A protein and the small-molecule ligand that binds it are described below.
Small molecule (SMILES): CCC(=O)N[C@@H](CO)C(=O)N[C@@H](CC(N)=O)C(=O)N[C@@H](CCC(=O)O)C(=O)N[C@@H](CC(N)=O)C(=O)N[C@@H](CCSC)C(=O)N[C@@H](CCC(=O)O)C(=O)N[C@H](C(=O)N[C@@H](CCSC)C(=O)O)[C@@H](C)O

Sequence of chain 1.E:
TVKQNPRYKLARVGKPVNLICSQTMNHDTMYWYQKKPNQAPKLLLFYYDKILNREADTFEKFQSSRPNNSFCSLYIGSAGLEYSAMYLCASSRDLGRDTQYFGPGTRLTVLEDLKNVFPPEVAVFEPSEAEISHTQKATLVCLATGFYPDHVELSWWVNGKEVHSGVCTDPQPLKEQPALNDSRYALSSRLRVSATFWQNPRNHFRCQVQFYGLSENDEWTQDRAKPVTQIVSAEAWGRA

Sequence of chain 1.A:
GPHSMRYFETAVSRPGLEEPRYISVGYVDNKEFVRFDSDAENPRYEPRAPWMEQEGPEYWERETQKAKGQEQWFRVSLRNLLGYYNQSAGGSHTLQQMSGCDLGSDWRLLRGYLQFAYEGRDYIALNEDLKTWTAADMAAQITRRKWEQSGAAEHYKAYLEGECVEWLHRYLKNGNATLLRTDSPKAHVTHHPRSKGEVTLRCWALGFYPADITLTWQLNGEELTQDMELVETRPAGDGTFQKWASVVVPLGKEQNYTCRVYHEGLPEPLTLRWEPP

Binding-site contacts:
Ligand atom C contacts residue TRP73 of chain 1.A at 3.4 Å (hydrophobic).
Ligand atom OE1 contacts residue LYS146 of chain 1.A at 3.1 Å (salt-bridge).
Ligand atom CB contacts residue GLN70 of chain 1.A at 3.4 Å.
Ligand atom N contacts residue TYR156 of chain 1.A at 3.4 Å (h-bond).
Ligand atom CB contacts residue TYR156 of chain 1.A at 3.4 Å (hydrophobic).
Ligand atom ND2 contacts residue GLN97 of chain 1.A at 2.8 Å (h-bond).
Ligand atom ND2 contacts residue TYR156 of chain 1.A at 3.4 Å.
Ligand atom CG contacts residue LEU54 of chain 1.E at 3.3 Å (hydrophobic).
Ligand atom O contacts residue TRP147 of chain 1.A at 2.9 Å (h-bond).
Ligand atom OE1 contacts residue SER150 of chain 1.A at 2.7 Å (h-bond).
Ligand atom ND2 contacts residue GLN70 of chain 1.A at 3.1 Å (h-bond).
Ligand atom CA contacts residue LEU54 of chain 1.E at 3.3 Å (hydrophobic).
Ligand atom C contacts residue TYR84 of chain 1.A at 3.4 Å (hydrophobic).
Ligand atom OG1 contacts residue ASN55 of chain 1.E at 2.7 Å (h-bond).
Ligand atom OE1 contacts residue ARG56 of chain 1.E at 3.4 Å (salt-bridge).
Ligand atom OG contacts residue GLU63 of chain 1.A at 2.8 Å (salt-bridge).
Ligand atom O contacts residue TYR159 of chain 1.A at 2.7 Å (h-bond).
Ligand atom N contacts residue GLN70 of chain 1.A at 2.9 Å (h-bond).
Ligand atom O contacts residue GLN70 of chain 1.A at 2.9 Å (h-bond).
Ligand atom O contacts residue TRP73 of chain 1.A at 3.2 Å (h-bond).
Ligand atom CG contacts residue GLN70 of chain 1.A at 3.4 Å.
Ligand atom N contacts residue TYR7 of chain 1.A at 3.4 Å (h-bond).
Ligand atom OG1 contacts residue LEU54 of chain 1.E at 3.3 Å (h-bond).
Ligand atom OE2 contacts residue LYS52 of chain 1.E at 3.3 Å (salt-bridge).
Ligand atom OXT contacts residue THR143 of chain 1.A at 3.0 Å (h-bond).
Ligand atom O contacts residue TRP147 of chain 1.A at 3.1 Å (h-bond).
Ligand atom O contacts residue TRP73 of chain 1.A at 3.1 Å (h-bond).
Ligand atom O contacts residue ASN80 of chain 1.A at 3.4 Å (h-bond).
Ligand atom OD1 contacts residue GLN97 of chain 1.A at 3.3 Å (h-bond).
Ligand atom O contacts residue LYS66 of chain 1.A at 2.9 Å (salt-bridge).
Ligand atom OD1 contacts residue TYR159 of chain 1.A at 3.3 Å.
Ligand atom N contacts residue GLU63 of chain 1.A at 2.9 Å (salt-bridge).
Ligand atom N contacts residue SER77 of chain 1.A at 3.3 Å (h-bond).
Ligand atom OXT contacts residue TYR84 of chain 1.A at 2.7 Å (h-bond).
Ligand atom O contacts residue LYS146 of chain 1.A at 3.4 Å (salt-bridge).
Ligand atom OE2 contacts residue ARG56 of chain 1.E at 3.1 Å (salt-bridge).
Ligand atom N contacts residue LEU54 of chain 1.E at 3.0 Å (h-bond).
Ligand atom CB contacts residue GLU63 of chain 1.A at 3.4 Å.
Ligand atom CB contacts residue GLU63 of chain 1.A at 3.4 Å.
Ligand atom O contacts residue TYR84 of chain 1.A at 3.4 Å (h-bond).